Binding-site contacts:
Ligand atom C12 contacts residue LEU146 of chain 1.A at 3.5 Å (hydrophobic).
Ligand atom O contacts residue SER140 of chain 1.A at 3.4 Å.
Ligand atom C9 contacts residue SER96 of chain 1.A at 3.8 Å.
Ligand atom C8 contacts residue GLY148 of chain 1.A at 3.6 Å.
Ligand atom C4 contacts residue TYR94 of chain 1.A at 3.2 Å (hydrophobic).
Ligand atom C contacts residue ASP185 of chain 2.A at 3.4 Å.
Ligand atom C7 contacts residue GLY121 of chain 1.A at 3.5 Å.
Ligand atom C4 contacts residue SER96 of chain 1.A at 3.6 Å.
Ligand atom C contacts residue GLU124 of chain 1.A at 3.7 Å.
Ligand atom C13 contacts residue ILE141 of chain 1.A at 3.7 Å (hydrophobic).
Ligand atom C10 contacts residue LEU95 of chain 1.A at 3.8 Å (hydrophobic).
Ligand atom C12 contacts residue TYR144 of chain 1.A at 3.4 Å (hydrophobic).
Ligand atom C10 contacts residue PRO97 of chain 1.A at 3.8 Å (hydrophobic).
Ligand atom C10 contacts residue PRO152 of chain 1.A at 3.6 Å (hydrophobic).
Ligand atom C5 contacts residue LEU95 of chain 1.A at 3.8 Å (hydrophobic).
Ligand atom C1 contacts residue GLU124 of chain 1.A at 3.6 Å.
Ligand atom C5 contacts residue TYR94 of chain 1.A at 3.7 Å (hydrophobic).
Ligand atom O contacts residue SER96 of chain 1.A at 3.8 Å.
Ligand atom N2 contacts residue VAL145 of chain 1.A at 3.9 Å.
Ligand atom N2 contacts residue LEU146 of chain 1.A at 2.9 Å (h-bond).
Ligand atom C10 contacts residue SER96 of chain 1.A at 3.4 Å.
Ligand atom C contacts residue PHE179 of chain 2.A at 3.6 Å (hydrophobic).
Ligand atom N1 contacts residue GLY148 of chain 1.A at 3.6 Å.
Ligand atom C11 contacts residue PRO97 of chain 1.A at 3.8 Å (hydrophobic).
Ligand atom N contacts residue PHE179 of chain 2.A at 3.9 Å.
Ligand atom C9 contacts residue LEU95 of chain 1.A at 3.7 Å (hydrophobic).
Ligand atom N3 contacts residue TYR144 of chain 1.A at 3.0 Å (h-bond).
Ligand atom C7 contacts residue GLY148 of chain 1.A at 3.6 Å.
Ligand atom N3 contacts residue SER140 of chain 1.A at 3.3 Å (h-bond).
Ligand atom O contacts residue PRO152 of chain 1.A at 3.9 Å.
Ligand atom C12 contacts residue PRO97 of chain 1.A at 3.7 Å (hydrophobic).
Ligand atom C8 contacts residue LEU146 of chain 1.A at 3.9 Å (hydrophobic).
Ligand atom N3 contacts residue ILE141 of chain 1.A at 3.9 Å.
Ligand atom N1 contacts residue LEU146 of chain 1.A at 3.1 Å (h-bond).
Ligand atom C7 contacts residue GLY149 of chain 1.A at 3.7 Å.
Ligand atom C11 contacts residue PRO152 of chain 1.A at 3.8 Å (hydrophobic).
Ligand atom C1 contacts residue PHE179 of chain 2.A at 3.7 Å (hydrophobic).
Ligand atom O contacts residue ILE141 of chain 1.A at 2.8 Å (h-bond).
Ligand atom C13 contacts residue SER140 of chain 1.A at 3.8 Å.
Ligand atom N3 contacts residue GLY142 of chain 1.A at 2.9 Å (h-bond).

Sequence of chain 1.A:
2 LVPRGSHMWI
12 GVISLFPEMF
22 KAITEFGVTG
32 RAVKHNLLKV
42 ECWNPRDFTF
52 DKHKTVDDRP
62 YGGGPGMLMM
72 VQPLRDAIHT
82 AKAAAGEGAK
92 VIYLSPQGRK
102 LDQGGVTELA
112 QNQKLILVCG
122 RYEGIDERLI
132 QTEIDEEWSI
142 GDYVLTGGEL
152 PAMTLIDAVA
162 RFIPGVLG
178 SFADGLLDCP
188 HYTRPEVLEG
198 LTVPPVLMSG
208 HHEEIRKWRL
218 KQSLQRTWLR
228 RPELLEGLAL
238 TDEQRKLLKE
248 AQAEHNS

A protein and the small-molecule ligand that binds it are described below.
Small molecule (SMILES): CN(C)c1cccc(CNc2ccc(C(N)=O)cn2)c1

Sequence of chain 2.A:
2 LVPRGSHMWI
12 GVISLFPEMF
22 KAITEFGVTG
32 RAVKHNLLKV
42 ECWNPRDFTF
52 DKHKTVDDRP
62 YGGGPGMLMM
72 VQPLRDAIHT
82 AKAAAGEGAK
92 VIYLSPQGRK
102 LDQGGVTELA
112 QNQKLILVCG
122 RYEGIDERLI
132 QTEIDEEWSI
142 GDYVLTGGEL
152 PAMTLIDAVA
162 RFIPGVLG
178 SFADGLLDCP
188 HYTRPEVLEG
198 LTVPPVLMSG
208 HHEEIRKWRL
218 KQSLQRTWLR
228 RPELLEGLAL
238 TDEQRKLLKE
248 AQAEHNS